The protein below binds the small molecule below.
Small molecule (SMILES): CC(=O)Nc1nnc(S(N)(=O)=O)s1

Binding-site contacts:
Ligand atom S1 contacts residue HIS93 of chain 1.A at 3.7 Å.
Ligand atom O1 contacts residue THR197 of chain 1.A at 3.4 Å (h-bond).
Ligand atom C1 contacts residue GLU196 of chain 1.A at 4.1 Å.
Ligand atom C3 contacts residue GLN91 of chain 1.A at 3.6 Å.
Ligand atom O3 contacts residue GLN91 of chain 1.A at 2.9 Å (h-bond).
Ligand atom N1 contacts residue GLU196 of chain 1.A at 4.2 Å.
Ligand atom C1 contacts residue HIS93 of chain 1.A at 4.1 Å.
Ligand atom C2 contacts residue GLU196 of chain 1.A at 3.9 Å.
Ligand atom O1 contacts residue GLU196 of chain 1.A at 3.4 Å.
Ligand atom N4 contacts residue PHE129 of chain 1.A at 4.2 Å.
Ligand atom S1 contacts residue ZN1 of chain 1.B at 3.0 Å.
Ligand atom S2 contacts residue GLN91 of chain 1.A at 4.1 Å.
Ligand atom O3 contacts residue PHE129 of chain 1.A at 4.0 Å.
Ligand atom N1 contacts residue THR197 of chain 1.A at 2.4 Å (h-bond).
Ligand atom S2 contacts residue VAL120 of chain 1.A at 3.8 Å.
Ligand atom N4 contacts residue GLU196 of chain 1.A at 3.8 Å.
Ligand atom C1 contacts residue ZN1 of chain 1.B at 4.3 Å.
Ligand atom N3 contacts residue GLU196 of chain 1.A at 3.3 Å.
Ligand atom O1 contacts residue ZN1 of chain 1.B at 4.1 Å.
Ligand atom N1 contacts residue THR198 of chain 1.A at 3.8 Å.
Ligand atom N1 contacts residue GLU105 of chain 1.A at 4.2 Å.
Ligand atom O2 contacts residue ZN1 of chain 1.B at 2.5 Å.
Ligand atom S1 contacts residue THR197 of chain 1.A at 3.9 Å.
Ligand atom S2 contacts residue HIS93 of chain 1.A at 3.7 Å.
Ligand atom N3 contacts residue THR197 of chain 1.A at 4.0 Å.
Ligand atom C3 contacts residue PHE129 of chain 1.A at 3.6 Å (hydrophobic).
Ligand atom O2 contacts residue VAL141 of chain 1.A at 3.9 Å.
Ligand atom O2 contacts residue HIS118 of chain 1.A at 3.4 Å (h-bond).
Ligand atom O2 contacts residue HIS93 of chain 1.A at 3.1 Å (h-bond).
Ligand atom N2 contacts residue THR198 of chain 1.A at 3.3 Å (h-bond).
Ligand atom N1 contacts residue ZN1 of chain 1.B at 2.8 Å.
Ligand atom N3 contacts residue THR198 of chain 1.A at 3.1 Å (h-bond).
Ligand atom O3 contacts residue VAL120 of chain 1.A at 3.7 Å.
Ligand atom C1 contacts residue THR198 of chain 1.A at 4.0 Å.
Ligand atom O1 contacts residue SER195 of chain 1.A at 4.1 Å.
Ligand atom N2 contacts residue GLU196 of chain 1.A at 3.5 Å.
Ligand atom C4 contacts residue PHE129 of chain 1.A at 3.4 Å (hydrophobic).
Ligand atom C4 contacts residue GLN91 of chain 1.A at 4.2 Å.
Ligand atom O2 contacts residue TRP207 of chain 1.A at 4.2 Å.
Ligand atom O1 contacts residue TRP207 of chain 1.A at 3.8 Å.

Sequence of chain 1.A:
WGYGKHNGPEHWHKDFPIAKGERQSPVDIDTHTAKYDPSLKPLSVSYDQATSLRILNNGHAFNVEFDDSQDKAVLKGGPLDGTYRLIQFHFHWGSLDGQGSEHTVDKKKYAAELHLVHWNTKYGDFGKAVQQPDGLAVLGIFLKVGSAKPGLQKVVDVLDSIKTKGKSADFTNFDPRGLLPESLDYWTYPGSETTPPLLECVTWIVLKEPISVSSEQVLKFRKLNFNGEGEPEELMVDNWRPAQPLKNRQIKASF